Sequence of chain 1.A:
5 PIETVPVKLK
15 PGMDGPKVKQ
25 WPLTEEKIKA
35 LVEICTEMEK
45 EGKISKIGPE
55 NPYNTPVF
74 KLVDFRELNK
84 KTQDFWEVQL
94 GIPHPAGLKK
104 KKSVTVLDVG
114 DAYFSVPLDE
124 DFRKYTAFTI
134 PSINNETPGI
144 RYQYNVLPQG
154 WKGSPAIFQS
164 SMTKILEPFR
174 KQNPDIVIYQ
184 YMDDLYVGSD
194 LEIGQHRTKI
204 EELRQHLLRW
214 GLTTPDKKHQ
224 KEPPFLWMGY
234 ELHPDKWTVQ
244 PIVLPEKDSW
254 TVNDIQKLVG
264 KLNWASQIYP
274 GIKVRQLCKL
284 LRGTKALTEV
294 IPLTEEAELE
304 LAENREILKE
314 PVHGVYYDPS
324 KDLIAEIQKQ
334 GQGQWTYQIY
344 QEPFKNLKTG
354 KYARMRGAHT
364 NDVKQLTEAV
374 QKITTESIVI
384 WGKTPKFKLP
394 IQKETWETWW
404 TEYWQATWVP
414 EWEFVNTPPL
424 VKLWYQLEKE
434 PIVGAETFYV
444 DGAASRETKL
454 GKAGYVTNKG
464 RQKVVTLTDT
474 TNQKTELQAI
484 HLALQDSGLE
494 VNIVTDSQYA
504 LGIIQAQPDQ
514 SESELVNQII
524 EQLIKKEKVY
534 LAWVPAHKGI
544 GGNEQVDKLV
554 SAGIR

Binding-site contacts:
Ligand atom C3 contacts residue HIS236 of chain 1.A at 3.3 Å.
Ligand atom C11 contacts residue TYR189 of chain 1.A at 3.3 Å (hydrophobic).
Ligand atom CL contacts residue PHE228 of chain 1.A at 3.7 Å.
Ligand atom C14 contacts residue LYS102 of chain 1.A at 3.5 Å.
Ligand atom C4 contacts residue VAL107 of chain 1.A at 3.6 Å (hydrophobic).
Ligand atom F3 contacts residue TYR189 of chain 1.A at 2.8 Å.
Ligand atom C11 contacts residue TYR182 of chain 1.A at 3.4 Å (hydrophobic).
Ligand atom C1 contacts residue LYS102 of chain 1.A at 3.3 Å.
Ligand atom C3 contacts residue VAL107 of chain 1.A at 3.8 Å (hydrophobic).
Ligand atom F2 contacts residue GLY191 of chain 1.A at 3.9 Å.
Ligand atom F1 contacts residue GLY191 of chain 1.A at 3.3 Å.
Ligand atom C1 contacts residue LYS104 of chain 1.A at 4.0 Å.
Ligand atom C11 contacts residue TRP230 of chain 1.A at 3.9 Å (hydrophobic).
Ligand atom CL contacts residue VAL107 of chain 1.A at 3.8 Å.
Ligand atom N contacts residue LYS102 of chain 1.A at 2.5 Å (salt-bridge).
Ligand atom N contacts residue LEU101 of chain 1.A at 3.6 Å.
Ligand atom C9 contacts residue LEU101 of chain 1.A at 3.8 Å (hydrophobic).
Ligand atom O2 contacts residue LEU101 of chain 1.A at 3.6 Å.
Ligand atom C10 contacts residue TYR182 of chain 1.A at 3.3 Å (hydrophobic).
Ligand atom O1 contacts residue LEU101 of chain 1.A at 3.9 Å.
Ligand atom C1 contacts residue LEU101 of chain 1.A at 4.0 Å (hydrophobic).
Ligand atom C2 contacts residue LYS102 of chain 1.A at 3.7 Å.
Ligand atom C9 contacts residue TYR189 of chain 1.A at 3.9 Å (hydrophobic).
Ligand atom C14 contacts residue LEU101 of chain 1.A at 3.8 Å (hydrophobic).
Ligand atom N contacts residue LYS104 of chain 1.A at 3.7 Å.
Ligand atom F3 contacts residue VAL190 of chain 1.A at 3.7 Å.
Ligand atom C8 contacts residue LEU101 of chain 1.A at 3.8 Å (hydrophobic).
Ligand atom F2 contacts residue TYR189 of chain 1.A at 3.4 Å.
Ligand atom C3 contacts residue TYR319 of chain 1.A at 3.7 Å (hydrophobic).
Ligand atom O1 contacts residue LYS102 of chain 1.A at 3.4 Å (salt-bridge).
Ligand atom F1 contacts residue VAL180 of chain 1.A at 4.0 Å.
Ligand atom C12 contacts residue LEU235 of chain 1.A at 3.7 Å (hydrophobic).
Ligand atom CL contacts residue LEU235 of chain 1.A at 3.5 Å.
Ligand atom F2 contacts residue VAL180 of chain 1.A at 3.0 Å.
Ligand atom C13 contacts residue TYR189 of chain 1.A at 3.9 Å (hydrophobic).
Ligand atom CL contacts residue HIS236 of chain 1.A at 3.8 Å.
Ligand atom C2 contacts residue TYR319 of chain 1.A at 3.8 Å (hydrophobic).
Ligand atom C12 contacts residue TRP230 of chain 1.A at 3.6 Å (hydrophobic).
Ligand atom F1 contacts residue VAL190 of chain 1.A at 3.8 Å.
Ligand atom C12 contacts residue LEU101 of chain 1.A at 3.9 Å (hydrophobic).

The protein below binds the small molecule below.
Small molecule (SMILES): O=C1Nc2ccc(Cl)cc2[C@@](C#CC2CC2)(C(F)(F)F)O1